Sequence of chain 1.K:
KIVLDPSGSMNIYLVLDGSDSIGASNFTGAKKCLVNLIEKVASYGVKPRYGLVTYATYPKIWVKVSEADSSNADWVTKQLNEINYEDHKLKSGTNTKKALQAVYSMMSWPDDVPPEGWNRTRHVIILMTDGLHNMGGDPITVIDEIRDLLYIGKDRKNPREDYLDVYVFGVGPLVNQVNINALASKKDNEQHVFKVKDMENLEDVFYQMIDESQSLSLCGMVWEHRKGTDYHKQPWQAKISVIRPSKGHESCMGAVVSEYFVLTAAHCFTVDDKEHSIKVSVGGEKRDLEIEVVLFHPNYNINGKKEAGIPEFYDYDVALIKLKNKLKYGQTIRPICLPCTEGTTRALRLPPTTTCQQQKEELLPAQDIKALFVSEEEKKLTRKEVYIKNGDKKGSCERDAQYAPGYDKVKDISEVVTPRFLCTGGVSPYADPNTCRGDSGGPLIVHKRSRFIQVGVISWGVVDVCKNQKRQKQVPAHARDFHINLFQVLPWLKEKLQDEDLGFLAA

A protein and the small-molecule ligand that binds it are described below.
Small molecule (SMILES): CC(=O)N[C@@H]1[C@@H](O)[C@H](O)[C@@H](CO)O[C@H]1O

Binding-site contacts:
Ligand atom C8 contacts residue ARG120 of chain 1.K at 3.4 Å.
Ligand atom O6 contacts residue ASN158 of chain 1.K at 4.0 Å.
Ligand atom O7 contacts residue GLY117 of chain 1.K at 4.0 Å.
Ligand atom O3 contacts residue ASN119 of chain 1.K at 4.4 Å.
Ligand atom C2 contacts residue ASN119 of chain 1.K at 2.6 Å.
Ligand atom C4 contacts residue ASN119 of chain 1.K at 3.5 Å.
Ligand atom O5 contacts residue ARG160 of chain 1.K at 4.4 Å.
Ligand atom C8 contacts residue ASN119 of chain 1.K at 3.0 Å.
Ligand atom C1 contacts residue ARG160 of chain 1.K at 4.5 Å.
Ligand atom C7 contacts residue ASN119 of chain 1.K at 2.7 Å.
Ligand atom O4 contacts residue ASN119 of chain 1.K at 4.2 Å.
Ligand atom C6 contacts residue ASN119 of chain 1.K at 4.2 Å.
Ligand atom C5 contacts residue ASN119 of chain 1.K at 2.8 Å.
Ligand atom C1 contacts residue ASN119 of chain 1.K at 1.4 Å.
Ligand atom O5 contacts residue ASN119 of chain 1.K at 2.3 Å (h-bond).
Ligand atom O7 contacts residue ASN119 of chain 1.K at 2.5 Å (h-bond).
Ligand atom N2 contacts residue ASN119 of chain 1.K at 3.4 Å (h-bond).
Ligand atom C3 contacts residue ASN119 of chain 1.K at 3.1 Å.